This small molecule binds to this protein.
Small molecule (SMILES): CC(=O)N[C@@H]1[C@@H](O)[C@H](O)[C@@H](CO)O[C@H]1O

Sequence of chain 1.G:
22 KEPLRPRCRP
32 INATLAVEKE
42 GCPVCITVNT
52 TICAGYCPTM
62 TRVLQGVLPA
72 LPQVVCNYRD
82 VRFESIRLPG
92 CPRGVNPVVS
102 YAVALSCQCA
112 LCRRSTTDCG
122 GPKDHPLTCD

Binding-site contacts:
Ligand atom N2 contacts residue ASN33 of chain 1.G at 3.0 Å (h-bond).
Ligand atom C1 contacts residue ASN33 of chain 1.G at 1.4 Å.
Ligand atom C2 contacts residue ASN33 of chain 1.G at 2.5 Å.
Ligand atom O6 contacts residue ASN50 of chain 1.G at 4.4 Å.
Ligand atom C4 contacts residue ASN33 of chain 1.G at 4.2 Å.
Ligand atom O6 contacts residue ASN33 of chain 1.G at 4.5 Å.
Ligand atom C5 contacts residue ASN33 of chain 1.G at 3.6 Å.
Ligand atom C8 contacts residue ASN33 of chain 1.G at 4.3 Å.
Ligand atom C3 contacts residue ASN33 of chain 1.G at 3.8 Å.
Ligand atom O5 contacts residue ASN33 of chain 1.G at 2.3 Å (h-bond).
Ligand atom C7 contacts residue ASN33 of chain 1.G at 4.1 Å.